A small-molecule ligand and the protein it binds are described below.
Small molecule (SMILES): CC(=O)N[C@H]1[C@H](O[C@H]2[C@H](O)[C@@H](NC(C)=O)CO[C@@H]2CO)O[C@H](CO)[C@@H](O)[C@@H]1O

Binding-site contacts:
Ligand atom C8 contacts residue ASN227 of chain 3.B at 4.0 Å.
Ligand atom O5 contacts residue ASN153 of chain 3.B at 2.4 Å (h-bond).
Ligand atom C7 contacts residue ASN153 of chain 3.B at 3.5 Å.
Ligand atom C5 contacts residue ASN153 of chain 3.B at 3.7 Å.
Ligand atom C3 contacts residue ASN153 of chain 3.B at 3.7 Å.
Ligand atom C7 contacts residue ASN227 of chain 3.B at 4.1 Å.
Ligand atom C2 contacts residue ASN153 of chain 3.B at 2.3 Å.
Ligand atom O7 contacts residue ASN227 of chain 3.B at 3.9 Å.
Ligand atom C4 contacts residue ASN153 of chain 3.B at 4.2 Å.
Ligand atom N2 contacts residue ASN153 of chain 3.B at 2.7 Å (h-bond).
Ligand atom C1 contacts residue ASN153 of chain 3.B at 1.4 Å.
Ligand atom O7 contacts residue ASN153 of chain 3.B at 3.9 Å.

Sequence of chain 3.B:
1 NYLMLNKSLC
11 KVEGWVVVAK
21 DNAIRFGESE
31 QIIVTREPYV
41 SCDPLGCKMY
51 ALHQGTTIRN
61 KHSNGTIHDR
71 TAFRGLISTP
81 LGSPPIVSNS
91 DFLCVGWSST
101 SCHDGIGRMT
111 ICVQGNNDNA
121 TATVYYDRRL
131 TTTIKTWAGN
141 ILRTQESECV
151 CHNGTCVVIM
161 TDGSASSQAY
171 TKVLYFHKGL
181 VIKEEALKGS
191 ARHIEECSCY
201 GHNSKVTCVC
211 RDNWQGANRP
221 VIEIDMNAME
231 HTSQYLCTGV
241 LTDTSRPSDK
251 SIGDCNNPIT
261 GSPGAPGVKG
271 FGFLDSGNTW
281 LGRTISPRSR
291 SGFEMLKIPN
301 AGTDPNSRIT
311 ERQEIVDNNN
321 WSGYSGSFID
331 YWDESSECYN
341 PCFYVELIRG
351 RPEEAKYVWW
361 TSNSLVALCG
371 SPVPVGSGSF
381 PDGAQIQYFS